This small molecule binds to this protein.
Small molecule (SMILES): CC(=O)N[C@@H]1[C@@H](O)[C@H](O)[C@@H](CO)O[C@H]1O

Sequence of chain 1.D:
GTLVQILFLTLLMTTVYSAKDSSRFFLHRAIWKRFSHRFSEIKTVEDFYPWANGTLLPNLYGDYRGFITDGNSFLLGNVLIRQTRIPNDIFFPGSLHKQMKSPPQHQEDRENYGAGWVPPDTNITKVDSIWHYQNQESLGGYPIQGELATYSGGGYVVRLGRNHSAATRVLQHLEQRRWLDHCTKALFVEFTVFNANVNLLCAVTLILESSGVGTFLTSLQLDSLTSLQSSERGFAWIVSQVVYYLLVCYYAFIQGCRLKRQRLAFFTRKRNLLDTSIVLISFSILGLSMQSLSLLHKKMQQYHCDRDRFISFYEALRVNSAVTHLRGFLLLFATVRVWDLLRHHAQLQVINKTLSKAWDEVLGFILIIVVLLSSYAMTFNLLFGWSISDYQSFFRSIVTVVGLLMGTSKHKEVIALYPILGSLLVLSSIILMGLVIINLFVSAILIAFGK

Binding-site contacts:
Ligand atom O5 contacts residue ASN113 of chain 1.D at 2.3 Å (h-bond).
Ligand atom C4 contacts residue ASN113 of chain 1.D at 4.3 Å.
Ligand atom C5 contacts residue ASN113 of chain 1.D at 3.6 Å.
Ligand atom O7 contacts residue ASN113 of chain 1.D at 4.1 Å.
Ligand atom C1 contacts residue ASN113 of chain 1.D at 1.5 Å.
Ligand atom C8 contacts residue ASN113 of chain 1.D at 4.0 Å.
Ligand atom O6 contacts residue ASN113 of chain 1.D at 4.3 Å.
Ligand atom C3 contacts residue ASN113 of chain 1.D at 3.9 Å.
Ligand atom C7 contacts residue ASN113 of chain 1.D at 3.6 Å.
Ligand atom N2 contacts residue ASN113 of chain 1.D at 2.9 Å (h-bond).
Ligand atom C2 contacts residue ASN113 of chain 1.D at 2.6 Å.